Binding-site contacts:
Ligand atom C3 contacts residue SER192 of chain 1.A at 3.9 Å.
Ligand atom DN1 contacts residue GLY204 of chain 1.A at 3.6 Å.
Ligand atom DN3 contacts residue VAL205 of chain 1.A at 3.3 Å.
Ligand atom C4 contacts residue CYS173 of chain 1.A at 4.1 Å (hydrophobic).
Ligand atom C1 contacts residue GLY194 of chain 1.A at 4.0 Å.
Ligand atom DN1 contacts residue VAL205 of chain 1.A at 4.1 Å.
Ligand atom DN2 contacts residue ASP171 of chain 1.A at 3.0 Å.
Ligand atom DN3 contacts residue SER172 of chain 1.A at 2.8 Å.
Ligand atom C3 contacts residue TRP193 of chain 1.A at 4.0 Å (hydrophobic).
Ligand atom C2 contacts residue TRP193 of chain 1.A at 4.0 Å (hydrophobic).
Ligand atom C6 contacts residue GLY196 of chain 1.A at 3.5 Å.
Ligand atom N contacts residue TRP193 of chain 1.A at 3.8 Å.
Ligand atom C1 contacts residue CYS173 of chain 1.A at 4.1 Å (hydrophobic).
Ligand atom C6 contacts residue CYS173 of chain 1.A at 4.0 Å (hydrophobic).
Ligand atom DN1 contacts residue GLY194 of chain 1.A at 3.8 Å.
Ligand atom C3 contacts residue SER177 of chain 1.A at 3.6 Å.
Ligand atom C6 contacts residue GLY194 of chain 1.A at 3.9 Å.
Ligand atom C3 contacts residue CYS173 of chain 1.A at 4.0 Å (hydrophobic).
Ligand atom DN3 contacts residue TRP193 of chain 1.A at 3.2 Å.
Ligand atom C4 contacts residue SER177 of chain 1.A at 4.0 Å.
Ligand atom C1 contacts residue TRP193 of chain 1.A at 3.9 Å (hydrophobic).
Ligand atom DN1 contacts residue GLY196 of chain 1.A at 3.7 Å.
Ligand atom N contacts residue ASP171 of chain 1.A at 3.5 Å (salt-bridge).
Ligand atom N contacts residue SER172 of chain 1.A at 3.0 Å (h-bond).
Ligand atom C2 contacts residue VAL191 of chain 1.A at 3.7 Å (hydrophobic).
Ligand atom C5 contacts residue GLY194 of chain 1.A at 3.9 Å.
Ligand atom DN1 contacts residue TRP193 of chain 1.A at 3.8 Å.
Ligand atom DN1 contacts residue ASP171 of chain 1.A at 3.4 Å.
Ligand atom DN1 contacts residue SER172 of chain 1.A at 3.3 Å.
Ligand atom C1 contacts residue SER172 of chain 1.A at 3.5 Å.
Ligand atom C3 contacts residue VAL191 of chain 1.A at 4.0 Å (hydrophobic).
Ligand atom C2 contacts residue SER172 of chain 1.A at 3.6 Å.
Ligand atom DN2 contacts residue CYS173 of chain 1.A at 3.5 Å.
Ligand atom C6 contacts residue SER172 of chain 1.A at 3.8 Å.
Ligand atom DN3 contacts residue ASP171 of chain 1.A at 3.7 Å.
Ligand atom DN2 contacts residue SER172 of chain 1.A at 2.2 Å.
Ligand atom C6 contacts residue CYS197 of chain 1.A at 4.0 Å (hydrophobic).
Ligand atom C4 contacts residue GLN174 of chain 1.A at 4.1 Å.
Ligand atom DN3 contacts residue GLY204 of chain 1.A at 3.2 Å.
Ligand atom N contacts residue GLY204 of chain 1.A at 3.8 Å.

Sequence of chain 1.A:
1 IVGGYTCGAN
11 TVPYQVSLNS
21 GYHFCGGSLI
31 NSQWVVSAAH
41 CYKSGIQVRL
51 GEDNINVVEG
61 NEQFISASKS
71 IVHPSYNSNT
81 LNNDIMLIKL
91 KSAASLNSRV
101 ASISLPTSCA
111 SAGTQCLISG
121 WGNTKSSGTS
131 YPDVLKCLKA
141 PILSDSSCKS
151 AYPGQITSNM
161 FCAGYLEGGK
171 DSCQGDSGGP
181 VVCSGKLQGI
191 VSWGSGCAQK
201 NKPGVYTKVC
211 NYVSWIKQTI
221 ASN

This small molecule binds to this protein.
Small molecule (SMILES): [NH3+]c1ccccc1